Sequence of chain 3.A:
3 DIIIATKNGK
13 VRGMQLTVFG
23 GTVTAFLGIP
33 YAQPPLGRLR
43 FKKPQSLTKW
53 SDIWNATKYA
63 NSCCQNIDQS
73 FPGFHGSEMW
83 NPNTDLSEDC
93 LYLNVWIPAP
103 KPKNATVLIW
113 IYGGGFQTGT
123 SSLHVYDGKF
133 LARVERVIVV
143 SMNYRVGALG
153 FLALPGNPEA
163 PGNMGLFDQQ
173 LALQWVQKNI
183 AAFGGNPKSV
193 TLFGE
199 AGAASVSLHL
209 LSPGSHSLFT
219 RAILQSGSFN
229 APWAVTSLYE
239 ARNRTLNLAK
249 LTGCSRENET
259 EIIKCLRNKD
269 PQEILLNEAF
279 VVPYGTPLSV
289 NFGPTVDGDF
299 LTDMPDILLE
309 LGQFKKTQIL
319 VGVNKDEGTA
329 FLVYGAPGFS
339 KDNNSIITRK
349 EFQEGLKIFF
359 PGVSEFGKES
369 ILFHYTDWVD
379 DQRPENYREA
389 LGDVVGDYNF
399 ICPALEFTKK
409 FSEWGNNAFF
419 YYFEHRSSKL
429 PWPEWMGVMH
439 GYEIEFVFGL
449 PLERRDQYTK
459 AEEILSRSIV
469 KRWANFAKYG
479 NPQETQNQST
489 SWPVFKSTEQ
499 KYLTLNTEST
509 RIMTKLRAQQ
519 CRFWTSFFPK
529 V

Binding-site contacts:
Ligand atom O5 contacts residue ASN485 of chain 3.A at 2.4 Å (h-bond).
Ligand atom C3 contacts residue ASN485 of chain 3.A at 3.7 Å.
Ligand atom O7 contacts residue ARG465 of chain 3.A at 3.6 Å.
Ligand atom O7 contacts residue ASN485 of chain 3.A at 3.3 Å (h-bond).
Ligand atom C8 contacts residue ARG465 of chain 3.A at 3.9 Å.
Ligand atom C5 contacts residue ASN485 of chain 3.A at 3.7 Å.
Ligand atom O3 contacts residue ARG465 of chain 3.A at 4.1 Å.
Ligand atom N2 contacts residue ASN485 of chain 3.A at 2.7 Å (h-bond).
Ligand atom C8 contacts residue GLU482 of chain 3.A at 4.0 Å.
Ligand atom C8 contacts residue LYS469 of chain 3.A at 4.0 Å.
Ligand atom C7 contacts residue GLU482 of chain 3.A at 4.2 Å.
Ligand atom C7 contacts residue ASN485 of chain 3.A at 3.2 Å.
Ligand atom C2 contacts residue ASN485 of chain 3.A at 2.3 Å.
Ligand atom C8 contacts residue ASN485 of chain 3.A at 4.4 Å.
Ligand atom C7 contacts residue ARG465 of chain 3.A at 4.0 Å.
Ligand atom O7 contacts residue GLU482 of chain 3.A at 4.4 Å.
Ligand atom C4 contacts residue ASN485 of chain 3.A at 4.2 Å.
Ligand atom C1 contacts residue ASN485 of chain 3.A at 1.4 Å.

This protein binds this small molecule.
Small molecule (SMILES): CC(=O)N[C@@H]1[C@@H](O)[C@H](O)[C@@H](CO)O[C@H]1O